The protein below binds the small molecule below.
Small molecule (SMILES): CC(C)C[C@H](NC(=O)CNC(=O)[C@H](CCCN=C(N)N)NC(=O)[C@@H]1CCCN1C(=O)[C@@H](N)CCCCN)C(=O)N[C@@H](Cc1ccccc1)C(=O)N[C@@H](CO)C(=O)O

Sequence of chain 1.B:
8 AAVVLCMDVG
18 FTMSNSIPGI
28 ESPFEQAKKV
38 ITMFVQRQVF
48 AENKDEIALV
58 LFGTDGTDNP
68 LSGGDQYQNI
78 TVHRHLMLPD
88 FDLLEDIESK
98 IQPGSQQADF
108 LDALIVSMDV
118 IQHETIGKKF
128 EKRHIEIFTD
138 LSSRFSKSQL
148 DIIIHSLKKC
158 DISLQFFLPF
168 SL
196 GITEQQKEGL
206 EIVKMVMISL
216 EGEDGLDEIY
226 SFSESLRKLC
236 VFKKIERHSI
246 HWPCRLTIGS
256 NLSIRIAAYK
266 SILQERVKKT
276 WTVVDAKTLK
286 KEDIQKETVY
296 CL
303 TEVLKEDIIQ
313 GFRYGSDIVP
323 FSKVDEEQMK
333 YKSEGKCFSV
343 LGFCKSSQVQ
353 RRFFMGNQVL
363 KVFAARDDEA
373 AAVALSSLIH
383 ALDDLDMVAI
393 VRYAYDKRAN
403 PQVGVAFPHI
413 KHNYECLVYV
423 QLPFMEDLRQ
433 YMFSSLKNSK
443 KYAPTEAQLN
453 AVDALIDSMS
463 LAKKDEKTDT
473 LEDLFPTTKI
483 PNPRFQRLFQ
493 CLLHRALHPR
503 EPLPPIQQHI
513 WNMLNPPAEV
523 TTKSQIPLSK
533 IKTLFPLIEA

Binding-site contacts:
Ligand atom CG contacts residue PHE41 of chain 1.B at 3.8 Å (hydrophobic).
Ligand atom CD1 contacts residue LEU234 of chain 1.B at 4.0 Å (hydrophobic).
Ligand atom CE1 contacts residue LYS233 of chain 1.B at 3.7 Å.
Ligand atom CZ contacts residue TYR225 of chain 1.B at 4.0 Å (hydrophobic).
Ligand atom CD1 contacts residue LYS233 of chain 1.B at 3.9 Å.
Ligand atom CD contacts residue GLU223 of chain 1.B at 4.0 Å.
Ligand atom C contacts residue GLU133 of chain 1.B at 3.5 Å.
Ligand atom NH2 contacts residue GLU223 of chain 1.B at 3.3 Å.
Ligand atom O contacts residue PHE41 of chain 1.B at 3.4 Å.
Ligand atom CE2 contacts residue TYR225 of chain 1.B at 3.6 Å (hydrophobic).
Ligand atom OXT contacts residue LYS238 of chain 1.B at 3.1 Å (salt-bridge).
Ligand atom N contacts residue GLN162 of chain 1.B at 3.0 Å (h-bond).
Ligand atom CD1 contacts residue LEU12 of chain 1.B at 3.8 Å (hydrophobic).
Ligand atom O contacts residue GLN162 of chain 1.B at 2.5 Å (h-bond).
Ligand atom N contacts residue GLU133 of chain 1.B at 3.0 Å (salt-bridge).
Ligand atom NH1 contacts residue SER160 of chain 1.B at 3.3 Å.
Ligand atom CB contacts residue GLN162 of chain 1.B at 3.5 Å.
Ligand atom CD2 contacts residue PHE164 of chain 1.B at 3.5 Å (hydrophobic).
Ligand atom C contacts residue GLN162 of chain 1.B at 3.9 Å.
Ligand atom CA contacts residue GLU133 of chain 1.B at 3.7 Å.
Ligand atom CB contacts residue GLU133 of chain 1.B at 3.6 Å.
Ligand atom C contacts residue GLN162 of chain 1.B at 3.4 Å.
Ligand atom CD2 contacts residue LEU234 of chain 1.B at 4.0 Å (hydrophobic).
Ligand atom CB contacts residue PHE164 of chain 1.B at 4.0 Å (hydrophobic).
Ligand atom CA contacts residue GLN162 of chain 1.B at 3.5 Å.
Ligand atom CA contacts residue HIS131 of chain 1.B at 3.4 Å.
Ligand atom N contacts residue GLN162 of chain 1.B at 3.9 Å.
Ligand atom CG contacts residue GLU223 of chain 1.B at 3.8 Å.
Ligand atom CA contacts residue GLN162 of chain 1.B at 3.9 Å.
Ligand atom NE contacts residue GLU223 of chain 1.B at 3.1 Å (salt-bridge).
Ligand atom CD1 contacts residue GLU133 of chain 1.B at 4.0 Å.
Ligand atom CA contacts residue GLU133 of chain 1.B at 3.6 Å.
Ligand atom CZ contacts residue GLU223 of chain 1.B at 3.4 Å.
Ligand atom CD1 contacts residue PHE41 of chain 1.B at 3.5 Å (hydrophobic).
Ligand atom O contacts residue ARG44 of chain 1.B at 3.8 Å.
Ligand atom CD2 contacts residue PHE135 of chain 1.B at 4.2 Å (hydrophobic).
Ligand atom CZ contacts residue LYS233 of chain 1.B at 4.2 Å.
Ligand atom N contacts residue HIS131 of chain 1.B at 3.7 Å.
Ligand atom C contacts residue LYS238 of chain 1.B at 3.9 Å.
Ligand atom CZ contacts residue PHE164 of chain 1.B at 4.0 Å (hydrophobic).